Binding-site contacts:
Ligand atom C6 contacts residue TRP221 of chain 1.L at 4.5 Å (hydrophobic).
Ligand atom C1 contacts residue TRP24 of chain 1.M at 4.2 Å (hydrophobic).
Ligand atom O1 contacts residue CYS22 of chain 1.M at 2.6 Å (h-bond).
Ligand atom C1 contacts residue CYS22 of chain 1.M at 1.7 Å (hydrophobic).
Ligand atom C3 contacts residue LEU229 of chain 1.K at 4.2 Å (hydrophobic).
Ligand atom C7 contacts residue TRP221 of chain 1.L at 3.7 Å (hydrophobic).
Ligand atom C1 contacts residue ASN228 of chain 1.K at 4.5 Å.
Ligand atom C2 contacts residue CYS22 of chain 1.M at 2.6 Å (hydrophobic).
Ligand atom C3 contacts residue CYS22 of chain 1.M at 3.6 Å (hydrophobic).
Ligand atom C4 contacts residue TRP221 of chain 1.L at 4.3 Å (hydrophobic).
Ligand atom C4 contacts residue LEU229 of chain 1.K at 4.0 Å (hydrophobic).
Ligand atom C1 contacts residue LEU229 of chain 1.K at 4.3 Å (hydrophobic).
Ligand atom C8 contacts residue TRP221 of chain 1.L at 4.0 Å (hydrophobic).
Ligand atom O1 contacts residue TRP24 of chain 1.M at 3.3 Å.
Ligand atom C2 contacts residue LEU229 of chain 1.K at 3.9 Å (hydrophobic).
Ligand atom C5 contacts residue TRP221 of chain 1.L at 4.3 Å (hydrophobic).
Ligand atom O1 contacts residue LEU229 of chain 1.K at 4.2 Å.
Ligand atom C2 contacts residue ASN228 of chain 1.K at 3.9 Å.
Ligand atom C1 contacts residue ALA23 of chain 1.M at 4.4 Å (hydrophobic).

Sequence of chain 1.M:
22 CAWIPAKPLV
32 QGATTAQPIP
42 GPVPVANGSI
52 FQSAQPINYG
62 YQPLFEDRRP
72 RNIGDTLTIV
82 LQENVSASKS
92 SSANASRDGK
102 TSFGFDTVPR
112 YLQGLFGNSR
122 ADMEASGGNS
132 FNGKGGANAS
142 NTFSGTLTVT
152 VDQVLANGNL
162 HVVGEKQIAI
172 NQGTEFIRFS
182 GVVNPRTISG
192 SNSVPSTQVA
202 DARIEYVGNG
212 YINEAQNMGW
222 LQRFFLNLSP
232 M

The protein below binds the small molecule below.
Small molecule (SMILES): CCCCCCCC(=O)O

Sequence of chain 1.L:
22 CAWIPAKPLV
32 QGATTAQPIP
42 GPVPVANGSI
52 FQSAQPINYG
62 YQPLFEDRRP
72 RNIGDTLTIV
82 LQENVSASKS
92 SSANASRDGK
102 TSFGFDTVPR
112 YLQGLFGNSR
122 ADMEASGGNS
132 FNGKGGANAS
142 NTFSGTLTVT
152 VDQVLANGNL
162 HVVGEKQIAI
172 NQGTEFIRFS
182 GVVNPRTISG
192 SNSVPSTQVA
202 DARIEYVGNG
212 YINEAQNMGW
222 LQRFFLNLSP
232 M

Sequence of chain 1.K:
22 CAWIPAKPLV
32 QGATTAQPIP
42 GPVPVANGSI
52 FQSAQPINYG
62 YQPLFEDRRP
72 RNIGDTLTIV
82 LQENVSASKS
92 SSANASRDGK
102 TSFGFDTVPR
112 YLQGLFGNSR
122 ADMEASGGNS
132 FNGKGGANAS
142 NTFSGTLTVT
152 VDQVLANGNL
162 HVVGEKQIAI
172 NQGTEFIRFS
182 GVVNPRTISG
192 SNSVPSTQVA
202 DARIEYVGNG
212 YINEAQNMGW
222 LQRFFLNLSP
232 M